Binding-site contacts:
Ligand atom N9 contacts residue TYR186 of chain 1.A at 3.7 Å.
Ligand atom O1B contacts residue LYS13 of chain 1.A at 2.8 Å (salt-bridge).
Ligand atom O3A contacts residue SER18 of chain 1.A at 2.9 Å (h-bond).
Ligand atom O1G contacts residue LYS22 of chain 1.A at 3.8 Å.
Ligand atom C8 contacts residue TYR19 of chain 1.A at 3.8 Å (hydrophobic).
Ligand atom O4' contacts residue TYR186 of chain 1.A at 3.0 Å (h-bond).
Ligand atom O1G contacts residue LYS13 of chain 1.A at 3.5 Å (salt-bridge).
Ligand atom O2G contacts residue LYS22 of chain 1.A at 3.2 Å (salt-bridge).
Ligand atom C2 contacts residue TYR186 of chain 1.A at 3.7 Å (hydrophobic).
Ligand atom C2 contacts residue HIS206 of chain 1.A at 3.5 Å.
Ligand atom O1B contacts residue SER18 of chain 1.A at 2.6 Å (h-bond).
Ligand atom O2A contacts residue SER15 of chain 1.A at 3.3 Å (h-bond).
Ligand atom N3 contacts residue TYR186 of chain 1.A at 3.5 Å.
Ligand atom O1G contacts residue GLU49 of chain 1.A at 3.0 Å (salt-bridge).
Ligand atom C1' contacts residue TYR186 of chain 1.A at 3.6 Å (hydrophobic).
Ligand atom O2A contacts residue GLY16 of chain 1.A at 2.9 Å (h-bond).
Ligand atom PB contacts residue SER18 of chain 1.A at 3.3 Å.
Ligand atom N7 contacts residue TYR19 of chain 1.A at 3.8 Å.
Ligand atom N3 contacts residue HIS206 of chain 1.A at 3.5 Å.
Ligand atom C4 contacts residue TYR186 of chain 1.A at 3.6 Å (hydrophobic).
Ligand atom C2' contacts residue HIS206 of chain 1.A at 3.7 Å.
Ligand atom O2B contacts residue ARG14 of chain 1.A at 2.7 Å (salt-bridge).
Ligand atom O2' contacts residue HIS206 of chain 1.A at 2.7 Å.
Ligand atom N7 contacts residue TYR186 of chain 1.A at 3.8 Å.
Ligand atom N1 contacts residue TYR186 of chain 1.A at 3.7 Å.
Ligand atom O1A contacts residue GLY16 of chain 1.A at 3.4 Å.
Ligand atom O1A contacts residue TYR19 of chain 1.A at 2.9 Å (h-bond).
Ligand atom C5' contacts residue ARG14 of chain 1.A at 3.8 Å.
Ligand atom O1A contacts residue SER18 of chain 1.A at 3.3 Å (h-bond).
Ligand atom C4 contacts residue HIS206 of chain 1.A at 3.7 Å.
Ligand atom PA contacts residue SER18 of chain 1.A at 3.6 Å.
Ligand atom O2G contacts residue SER18 of chain 1.A at 3.2 Å (h-bond).
Ligand atom C6 contacts residue HIS206 of chain 1.A at 3.5 Å.
Ligand atom N1 contacts residue HIS206 of chain 1.A at 3.3 Å.
Ligand atom C5 contacts residue TYR186 of chain 1.A at 3.8 Å (hydrophobic).
Ligand atom N6 contacts residue ILE204 of chain 1.A at 3.0 Å (h-bond).
Ligand atom C8 contacts residue TYR186 of chain 1.A at 3.8 Å (hydrophobic).
Ligand atom O2A contacts residue ARG14 of chain 1.A at 3.1 Å (salt-bridge).
Ligand atom C6 contacts residue TYR186 of chain 1.A at 3.8 Å (hydrophobic).
Ligand atom O2B contacts residue LYS13 of chain 1.A at 3.7 Å.

Sequence of chain 1.A:
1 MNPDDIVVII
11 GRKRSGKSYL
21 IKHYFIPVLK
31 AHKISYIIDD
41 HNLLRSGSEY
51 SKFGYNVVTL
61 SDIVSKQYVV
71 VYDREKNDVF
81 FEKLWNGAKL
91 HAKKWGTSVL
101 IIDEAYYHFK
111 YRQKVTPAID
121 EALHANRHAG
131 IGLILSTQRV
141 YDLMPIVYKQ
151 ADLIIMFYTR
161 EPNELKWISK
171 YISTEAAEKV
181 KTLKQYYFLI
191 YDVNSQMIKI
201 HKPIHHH

A protein and the small-molecule ligand that binds it are described below.
Small molecule (SMILES): Nc1ncnc2c1ncn2[C@@H]1O[C@H](CO[P](=O)(O)O[P](=O)(O)NP(=O)(O)O)[C@@H](O)[C@H]1O